Sequence of chain 1.A:
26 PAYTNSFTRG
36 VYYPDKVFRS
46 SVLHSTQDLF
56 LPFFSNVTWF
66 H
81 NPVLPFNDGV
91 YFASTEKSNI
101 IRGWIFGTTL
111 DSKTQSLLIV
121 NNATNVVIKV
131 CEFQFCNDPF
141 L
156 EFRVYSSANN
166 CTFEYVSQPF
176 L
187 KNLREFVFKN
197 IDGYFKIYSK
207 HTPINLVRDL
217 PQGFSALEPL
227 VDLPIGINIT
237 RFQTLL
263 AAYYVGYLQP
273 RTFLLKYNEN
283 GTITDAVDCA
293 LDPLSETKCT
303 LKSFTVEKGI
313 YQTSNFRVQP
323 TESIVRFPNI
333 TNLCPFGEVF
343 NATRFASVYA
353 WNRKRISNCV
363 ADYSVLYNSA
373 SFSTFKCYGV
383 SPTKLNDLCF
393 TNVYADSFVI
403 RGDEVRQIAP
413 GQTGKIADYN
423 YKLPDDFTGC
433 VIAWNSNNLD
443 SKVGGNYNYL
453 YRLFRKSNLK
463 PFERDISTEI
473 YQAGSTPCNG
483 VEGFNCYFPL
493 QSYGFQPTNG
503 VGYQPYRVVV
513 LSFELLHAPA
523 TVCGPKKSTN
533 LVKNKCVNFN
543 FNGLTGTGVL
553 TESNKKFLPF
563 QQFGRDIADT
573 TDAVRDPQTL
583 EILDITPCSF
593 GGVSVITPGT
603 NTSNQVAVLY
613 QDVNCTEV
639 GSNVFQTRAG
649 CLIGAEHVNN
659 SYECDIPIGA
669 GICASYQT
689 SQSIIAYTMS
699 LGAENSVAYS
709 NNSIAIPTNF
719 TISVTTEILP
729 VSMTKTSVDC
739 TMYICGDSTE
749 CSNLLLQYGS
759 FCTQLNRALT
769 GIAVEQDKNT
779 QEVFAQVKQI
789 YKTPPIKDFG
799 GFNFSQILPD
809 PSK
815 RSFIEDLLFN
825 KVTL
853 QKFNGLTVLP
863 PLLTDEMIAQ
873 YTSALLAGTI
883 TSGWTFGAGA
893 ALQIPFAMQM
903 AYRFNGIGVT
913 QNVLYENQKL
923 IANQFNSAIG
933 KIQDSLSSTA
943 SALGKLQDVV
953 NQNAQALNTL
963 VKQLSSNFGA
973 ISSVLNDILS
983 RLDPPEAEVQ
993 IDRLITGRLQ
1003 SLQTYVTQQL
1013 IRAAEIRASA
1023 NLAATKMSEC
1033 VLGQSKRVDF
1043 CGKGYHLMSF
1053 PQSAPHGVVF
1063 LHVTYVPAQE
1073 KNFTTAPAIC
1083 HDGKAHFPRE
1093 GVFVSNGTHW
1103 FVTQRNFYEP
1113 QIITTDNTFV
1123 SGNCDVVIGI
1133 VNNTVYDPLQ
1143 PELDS

Binding-site contacts:
Ligand atom C5 contacts residue ASN1134 of chain 1.A at 3.7 Å.
Ligand atom C8 contacts residue ASN1134 of chain 1.A at 3.3 Å.
Ligand atom C3 contacts residue ASN1134 of chain 1.A at 3.8 Å.
Ligand atom C4 contacts residue ASN1134 of chain 1.A at 4.2 Å.
Ligand atom C1 contacts residue ASN1134 of chain 1.A at 1.4 Å.
Ligand atom C2 contacts residue ASN1134 of chain 1.A at 2.5 Å.
Ligand atom C7 contacts residue ASN1134 of chain 1.A at 3.5 Å.
Ligand atom O5 contacts residue ASN1134 of chain 1.A at 2.4 Å (h-bond).
Ligand atom O7 contacts residue ASN1134 of chain 1.A at 4.4 Å.
Ligand atom N2 contacts residue ASN1134 of chain 1.A at 2.9 Å (h-bond).

This protein binds this small molecule.
Small molecule (SMILES): CC(=O)N[C@@H]1[C@@H](O)[C@H](O)[C@@H](CO)O[C@H]1O